Binding-site contacts:
Ligand atom C3 contacts residue ASN173 of chain 1.A at 3.7 Å.
Ligand atom C5 contacts residue GLN212 of chain 1.A at 4.3 Å.
Ligand atom O6 contacts residue ILE154 of chain 1.A at 3.1 Å (h-bond).
Ligand atom C1 contacts residue ILE154 of chain 1.A at 4.0 Å (hydrophobic).
Ligand atom C1 contacts residue GLU152 of chain 1.A at 3.7 Å.
Ligand atom C1 contacts residue ASN173 of chain 1.A at 1.4 Å.
Ligand atom N2 contacts residue ASN173 of chain 1.A at 2.9 Å (h-bond).
Ligand atom C4 contacts residue GLN212 of chain 1.A at 4.2 Å.
Ligand atom C2 contacts residue GLU152 of chain 1.A at 4.1 Å.
Ligand atom C8 contacts residue ASN173 of chain 1.A at 4.5 Å.
Ligand atom C2 contacts residue ASN173 of chain 1.A at 2.4 Å.
Ligand atom O6 contacts residue GLU153 of chain 1.A at 3.6 Å.
Ligand atom C5 contacts residue ILE154 of chain 1.A at 4.1 Å (hydrophobic).
Ligand atom O5 contacts residue GLU152 of chain 1.A at 3.8 Å.
Ligand atom C6 contacts residue ILE154 of chain 1.A at 3.9 Å (hydrophobic).
Ligand atom O5 contacts residue GLU153 of chain 1.A at 3.4 Å.
Ligand atom C6 contacts residue LYS216 of chain 1.A at 4.4 Å.
Ligand atom O7 contacts residue GLU152 of chain 1.A at 3.7 Å.
Ligand atom C1 contacts residue GLU153 of chain 1.A at 4.2 Å.
Ligand atom O7 contacts residue ASN173 of chain 1.A at 3.2 Å (h-bond).
Ligand atom O6 contacts residue LYS216 of chain 1.A at 3.4 Å.
Ligand atom C8 contacts residue LYS174 of chain 1.A at 4.4 Å.
Ligand atom C7 contacts residue ASN173 of chain 1.A at 3.3 Å.
Ligand atom C6 contacts residue GLU153 of chain 1.A at 3.5 Å.
Ligand atom C3 contacts residue GLN212 of chain 1.A at 3.6 Å.
Ligand atom O5 contacts residue ILE154 of chain 1.A at 3.2 Å (h-bond).
Ligand atom O5 contacts residue ASN173 of chain 1.A at 2.2 Å (h-bond).
Ligand atom C5 contacts residue GLU153 of chain 1.A at 4.3 Å.
Ligand atom C2 contacts residue GLN212 of chain 1.A at 4.5 Å.
Ligand atom O3 contacts residue GLN212 of chain 1.A at 4.3 Å.
Ligand atom C5 contacts residue ASN173 of chain 1.A at 3.6 Å.
Ligand atom C4 contacts residue ASN173 of chain 1.A at 4.1 Å.
Ligand atom O4 contacts residue GLN212 of chain 1.A at 4.0 Å.

The small molecule below binds the protein below.
Small molecule (SMILES): CC(=O)N[C@@H]1[C@@H](O)[C@H](O)[C@@H](CO)O[C@H]1O

Sequence of chain 1.A:
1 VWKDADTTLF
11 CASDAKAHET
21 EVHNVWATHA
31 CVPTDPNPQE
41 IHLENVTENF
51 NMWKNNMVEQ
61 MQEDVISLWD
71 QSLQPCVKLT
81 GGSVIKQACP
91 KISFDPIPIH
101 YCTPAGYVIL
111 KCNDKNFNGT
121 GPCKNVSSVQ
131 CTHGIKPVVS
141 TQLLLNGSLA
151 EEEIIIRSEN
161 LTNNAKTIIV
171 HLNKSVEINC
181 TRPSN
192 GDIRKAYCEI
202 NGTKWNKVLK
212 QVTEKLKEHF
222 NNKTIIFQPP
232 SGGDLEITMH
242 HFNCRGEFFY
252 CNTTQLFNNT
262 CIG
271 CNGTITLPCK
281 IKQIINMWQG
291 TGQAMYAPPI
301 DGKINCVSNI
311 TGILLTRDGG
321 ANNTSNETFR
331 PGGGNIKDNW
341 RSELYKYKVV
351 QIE